A small-molecule ligand and the protein it binds are described below.
Small molecule (SMILES): CC(=O)N[C@@H]1[C@@H](O)[C@H](O)[C@@H](CO)O[C@H]1O

Sequence of chain 1.E:
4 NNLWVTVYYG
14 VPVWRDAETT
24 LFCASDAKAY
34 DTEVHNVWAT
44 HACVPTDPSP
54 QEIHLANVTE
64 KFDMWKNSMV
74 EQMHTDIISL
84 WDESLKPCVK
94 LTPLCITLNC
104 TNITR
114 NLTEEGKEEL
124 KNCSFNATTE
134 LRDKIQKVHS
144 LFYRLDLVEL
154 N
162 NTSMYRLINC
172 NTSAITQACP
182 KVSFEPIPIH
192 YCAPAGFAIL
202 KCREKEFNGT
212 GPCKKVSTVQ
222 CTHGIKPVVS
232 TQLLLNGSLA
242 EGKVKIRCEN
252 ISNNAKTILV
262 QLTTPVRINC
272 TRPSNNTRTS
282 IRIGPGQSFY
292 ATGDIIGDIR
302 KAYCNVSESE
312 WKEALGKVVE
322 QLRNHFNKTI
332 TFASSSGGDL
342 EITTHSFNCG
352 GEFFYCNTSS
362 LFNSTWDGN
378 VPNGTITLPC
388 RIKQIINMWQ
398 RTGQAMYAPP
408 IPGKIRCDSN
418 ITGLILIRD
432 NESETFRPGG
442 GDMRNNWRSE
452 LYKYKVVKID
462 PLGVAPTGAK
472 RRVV

Binding-site contacts:
Ligand atom N2 contacts residue ASN364 of chain 1.E at 2.8 Å (h-bond).
Ligand atom O5 contacts residue ASN364 of chain 1.E at 2.5 Å (h-bond).
Ligand atom C4 contacts residue ASN364 of chain 1.E at 4.3 Å.
Ligand atom C3 contacts residue ASN364 of chain 1.E at 3.8 Å.
Ligand atom C7 contacts residue ASN364 of chain 1.E at 3.8 Å.
Ligand atom C1 contacts residue ASN364 of chain 1.E at 1.4 Å.
Ligand atom C5 contacts residue ASN364 of chain 1.E at 3.8 Å.
Ligand atom O7 contacts residue ASN364 of chain 1.E at 4.4 Å.
Ligand atom C2 contacts residue ASN364 of chain 1.E at 2.5 Å.